This small molecule binds to this protein.
Small molecule (SMILES): CC(=O)NCC(=O)N1[C@@H]2CC[C@H]1c1ccc(Nc3ncc(C(F)(F)F)c(NC4CCC4)n3)cc12

Sequence of chain 1.A:
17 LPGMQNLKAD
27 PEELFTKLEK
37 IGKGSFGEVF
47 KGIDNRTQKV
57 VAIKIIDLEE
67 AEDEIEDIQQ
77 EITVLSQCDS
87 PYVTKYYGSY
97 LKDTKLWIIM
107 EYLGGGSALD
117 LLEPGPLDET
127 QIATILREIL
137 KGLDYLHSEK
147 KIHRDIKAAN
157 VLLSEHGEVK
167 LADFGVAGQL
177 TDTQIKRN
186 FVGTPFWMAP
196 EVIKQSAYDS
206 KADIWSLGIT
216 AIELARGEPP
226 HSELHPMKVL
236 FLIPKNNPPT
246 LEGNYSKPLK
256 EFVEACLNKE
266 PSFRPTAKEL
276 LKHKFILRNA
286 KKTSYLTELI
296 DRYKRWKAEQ

Binding-site contacts:
Ligand atom F32 contacts residue LEU158 of chain 1.A at 3.5 Å.
Ligand atom F32 contacts residue ALA168 of chain 1.A at 3.7 Å.
Ligand atom N04 contacts residue GLU35 of chain 1.A at 3.1 Å (salt-bridge).
Ligand atom C29 contacts residue LYS39 of chain 1.A at 3.8 Å.
Ligand atom C17 contacts residue LEU109 of chain 1.A at 3.3 Å (hydrophobic).
Ligand atom N19 contacts residue ILE37 of chain 1.A at 3.7 Å.
Ligand atom C02 contacts residue GLU35 of chain 1.A at 3.5 Å.
Ligand atom C13 contacts residue GLY112 of chain 1.A at 3.8 Å.
Ligand atom C20 contacts residue ILE37 of chain 1.A at 3.6 Å (hydrophobic).
Ligand atom C22 contacts residue LEU158 of chain 1.A at 3.5 Å (hydrophobic).
Ligand atom C22 contacts residue ALA58 of chain 1.A at 3.6 Å (hydrophobic).
Ligand atom C17 contacts residue GLY112 of chain 1.A at 3.7 Å.
Ligand atom N25 contacts residue ILE37 of chain 1.A at 3.5 Å.
Ligand atom F33 contacts residue ALA58 of chain 1.A at 3.9 Å.
Ligand atom C10 contacts residue TYR298 of chain 1.A at 3.6 Å (hydrophobic).
Ligand atom F34 contacts residue GLU107 of chain 1.A at 3.3 Å.
Ligand atom F34 contacts residue MET106 of chain 1.A at 3.4 Å.
Ligand atom C28 contacts residue VAL45 of chain 1.A at 3.5 Å (hydrophobic).
Ligand atom C18 contacts residue GLY112 of chain 1.A at 3.7 Å.
Ligand atom C18 contacts residue LEU109 of chain 1.A at 3.3 Å (hydrophobic).
Ligand atom N21 contacts residue LEU109 of chain 1.A at 3.1 Å (h-bond).
Ligand atom F33 contacts residue VAL45 of chain 1.A at 3.8 Å.
Ligand atom N25 contacts residue LEU158 of chain 1.A at 3.7 Å.
Ligand atom C17 contacts residue ILE37 of chain 1.A at 3.8 Å (hydrophobic).
Ligand atom C01 contacts residue GLU35 of chain 1.A at 3.5 Å.
Ligand atom C23 contacts residue LEU158 of chain 1.A at 3.4 Å (hydrophobic).
Ligand atom C22 contacts residue GLU107 of chain 1.A at 3.3 Å.
Ligand atom C15 contacts residue ASP116 of chain 1.A at 3.9 Å.
Ligand atom N19 contacts residue LEU109 of chain 1.A at 2.7 Å (h-bond).
Ligand atom C18 contacts residue TYR108 of chain 1.A at 3.8 Å (hydrophobic).
Ligand atom C15 contacts residue ILE37 of chain 1.A at 3.6 Å (hydrophobic).
Ligand atom N21 contacts residue LEU158 of chain 1.A at 3.8 Å.
Ligand atom O03 contacts residue LYS302 of chain 1.A at 3.7 Å.
Ligand atom C20 contacts residue LEU109 of chain 1.A at 3.6 Å (hydrophobic).
Ligand atom C20 contacts residue LEU158 of chain 1.A at 3.9 Å (hydrophobic).
Ligand atom C16 contacts residue GLY112 of chain 1.A at 3.8 Å.
Ligand atom C24 contacts residue LEU158 of chain 1.A at 3.5 Å (hydrophobic).
Ligand atom C22 contacts residue LEU109 of chain 1.A at 3.7 Å (hydrophobic).
Ligand atom C14 contacts residue GLY112 of chain 1.A at 3.8 Å.
Ligand atom C15 contacts residue GLY112 of chain 1.A at 3.9 Å.